Sequence of chain 27.A:
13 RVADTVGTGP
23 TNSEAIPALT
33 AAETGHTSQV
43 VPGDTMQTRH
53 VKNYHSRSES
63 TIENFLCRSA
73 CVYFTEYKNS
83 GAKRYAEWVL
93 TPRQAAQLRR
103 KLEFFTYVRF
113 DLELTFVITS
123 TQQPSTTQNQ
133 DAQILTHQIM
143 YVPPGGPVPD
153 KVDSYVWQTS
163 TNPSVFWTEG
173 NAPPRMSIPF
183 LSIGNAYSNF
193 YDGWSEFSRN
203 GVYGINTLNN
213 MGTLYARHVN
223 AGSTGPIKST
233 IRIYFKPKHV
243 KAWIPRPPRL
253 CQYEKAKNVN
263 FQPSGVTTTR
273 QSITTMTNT

The protein below binds the small molecule below.
Small molecule (SMILES): O=C(O)c1ccc(NS(=O)(=O)c2ccc(N3C(=O)c4ccccc4C3=O)cc2)cc1

Sequence of chain 27.C:
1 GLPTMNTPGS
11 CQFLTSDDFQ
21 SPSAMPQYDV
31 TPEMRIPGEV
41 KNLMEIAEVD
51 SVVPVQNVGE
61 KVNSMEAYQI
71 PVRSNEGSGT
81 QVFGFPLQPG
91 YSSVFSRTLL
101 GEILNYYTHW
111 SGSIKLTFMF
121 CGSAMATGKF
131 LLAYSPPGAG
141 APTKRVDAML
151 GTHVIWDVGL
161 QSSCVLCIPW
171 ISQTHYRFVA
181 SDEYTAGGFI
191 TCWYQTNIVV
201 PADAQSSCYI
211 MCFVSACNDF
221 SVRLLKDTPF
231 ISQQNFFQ

Binding-site contacts:
Ligand atom C6 contacts residue TYR157 of chain 40.A at 2.6 Å (hydrophobic).
Ligand atom S1 contacts residue GLN234 of chain 27.C at 2.2 Å (h-bond).
Ligand atom C20 contacts residue PHE76 of chain 27.A at 3.2 Å (hydrophobic).
Ligand atom C21 contacts residue ARG234 of chain 27.A at 3.5 Å.
Ligand atom C4 contacts residue TYR157 of chain 40.A at 3.5 Å (hydrophobic).
Ligand atom C5 contacts residue SER156 of chain 40.A at 2.9 Å.
Ligand atom C7 contacts residue GLN234 of chain 27.C at 2.2 Å.
Ligand atom C12 contacts residue GLN234 of chain 27.C at 2.8 Å.
Ligand atom C4 contacts residue SER156 of chain 40.A at 3.0 Å.
Ligand atom C1 contacts residue TYR157 of chain 40.A at 3.5 Å (hydrophobic).
Ligand atom O6 contacts residue GLN160 of chain 40.A at 2.9 Å.
Ligand atom O1 contacts residue GLN234 of chain 27.C at 2.6 Å (h-bond).
Ligand atom C14 contacts residue PHE76 of chain 27.A at 3.3 Å (hydrophobic).
Ligand atom N1 contacts residue SER156 of chain 40.A at 2.9 Å.
Ligand atom C5 contacts residue ASP155 of chain 40.A at 2.5 Å.
Ligand atom O2 contacts residue GLN233 of chain 27.C at 2.9 Å (h-bond).
Ligand atom N1 contacts residue ASP155 of chain 40.A at 2.5 Å (salt-bridge).
Ligand atom C21 contacts residue GLN160 of chain 40.A at 3.6 Å.
Ligand atom C13 contacts residue PHE76 of chain 27.A at 2.9 Å (hydrophobic).
Ligand atom C3 contacts residue SER156 of chain 40.A at 3.2 Å.
Ligand atom O5 contacts residue ARG219 of chain 40.A at 3.5 Å (salt-bridge).
Ligand atom C1 contacts residue GLN160 of chain 40.A at 2.6 Å.
Ligand atom C2 contacts residue SER156 of chain 40.A at 3.6 Å.
Ligand atom C6 contacts residue SER156 of chain 40.A at 3.4 Å.
Ligand atom C2 contacts residue GLN160 of chain 40.A at 3.5 Å.
Ligand atom O2 contacts residue GLN234 of chain 27.C at 2.5 Å (h-bond).
Ligand atom C3 contacts residue ASP155 of chain 40.A at 3.0 Å.
Ligand atom C8 contacts residue GLN234 of chain 27.C at 2.9 Å.
Ligand atom O5 contacts residue ARG234 of chain 27.A at 2.7 Å (salt-bridge).
Ligand atom C8 contacts residue ASP155 of chain 40.A at 3.7 Å.
Ligand atom O4 contacts residue PHE236 of chain 27.C at 2.6 Å.
Ligand atom N1 contacts residue TYR157 of chain 40.A at 2.5 Å (h-bond).
Ligand atom O6 contacts residue ARG234 of chain 27.A at 3.4 Å (salt-bridge).
Ligand atom C13 contacts residue PHE236 of chain 27.C at 3.4 Å (hydrophobic).
Ligand atom O2 contacts residue TYR157 of chain 40.A at 3.4 Å.
Ligand atom C6 contacts residue GLN160 of chain 40.A at 2.9 Å.
Ligand atom O4 contacts residue PHE76 of chain 27.A at 2.2 Å.
Ligand atom C5 contacts residue TYR157 of chain 40.A at 2.8 Å (hydrophobic).
Ligand atom O1 contacts residue GLN233 of chain 27.C at 3.6 Å.
Ligand atom C4 contacts residue ASP155 of chain 40.A at 1.9 Å.

Sequence of chain 40.A:
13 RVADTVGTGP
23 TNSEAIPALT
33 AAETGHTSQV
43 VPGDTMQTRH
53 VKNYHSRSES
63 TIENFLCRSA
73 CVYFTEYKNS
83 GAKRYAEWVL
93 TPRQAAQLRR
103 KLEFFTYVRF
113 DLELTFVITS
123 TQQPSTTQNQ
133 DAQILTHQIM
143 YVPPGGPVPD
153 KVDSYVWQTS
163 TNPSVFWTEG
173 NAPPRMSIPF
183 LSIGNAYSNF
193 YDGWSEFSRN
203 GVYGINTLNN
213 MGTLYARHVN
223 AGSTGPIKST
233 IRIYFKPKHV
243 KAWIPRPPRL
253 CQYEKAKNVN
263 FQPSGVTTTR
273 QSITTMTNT